Sequence of chain 1.A:
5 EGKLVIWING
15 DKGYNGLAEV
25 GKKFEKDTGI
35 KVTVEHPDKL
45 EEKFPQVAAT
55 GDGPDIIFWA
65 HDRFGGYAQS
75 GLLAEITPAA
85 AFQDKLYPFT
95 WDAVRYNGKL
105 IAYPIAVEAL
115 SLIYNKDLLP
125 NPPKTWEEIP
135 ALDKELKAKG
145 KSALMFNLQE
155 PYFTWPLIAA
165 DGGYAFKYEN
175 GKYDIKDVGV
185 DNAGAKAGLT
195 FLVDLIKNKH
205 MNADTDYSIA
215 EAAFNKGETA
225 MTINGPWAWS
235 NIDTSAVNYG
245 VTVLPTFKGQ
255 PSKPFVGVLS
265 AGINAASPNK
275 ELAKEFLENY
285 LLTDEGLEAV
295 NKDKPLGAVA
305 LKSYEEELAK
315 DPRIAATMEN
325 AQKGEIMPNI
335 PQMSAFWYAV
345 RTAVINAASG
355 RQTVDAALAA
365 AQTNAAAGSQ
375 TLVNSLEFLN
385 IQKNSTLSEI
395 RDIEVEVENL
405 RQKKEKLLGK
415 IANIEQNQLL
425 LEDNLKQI

A small-molecule ligand and the protein it binds are described below.
Small molecule (SMILES): OC[C@H]1O[C@H](O[C@H]2[C@H](O)[C@@H](O)[C@@H](O)O[C@@H]2CO)[C@H](O)[C@@H](O)[C@@H]1O

Binding-site contacts:
Ligand atom O5 contacts residue TRP341 of chain 1.A at 3.4 Å.
Ligand atom O1 contacts residue ARG67 of chain 1.A at 2.7 Å (salt-bridge).
Ligand atom C3 contacts residue LYS16 of chain 1.A at 3.7 Å.
Ligand atom O2 contacts residue ASP66 of chain 1.A at 2.4 Å (salt-bridge).
Ligand atom O3 contacts residue TRP231 of chain 1.A at 3.8 Å.
Ligand atom O4 contacts residue TYR156 of chain 1.A at 3.3 Å.
Ligand atom O1 contacts residue ARG345 of chain 1.A at 3.7 Å.
Ligand atom C4 contacts residue LYS16 of chain 1.A at 3.9 Å.
Ligand atom C3 contacts residue TRP231 of chain 1.A at 4.0 Å (hydrophobic).
Ligand atom O3 contacts residue MET331 of chain 1.A at 3.9 Å.
Ligand atom O6 contacts residue GLU154 of chain 1.A at 3.0 Å (salt-bridge).
Ligand atom C5 contacts residue TYR156 of chain 1.A at 3.3 Å (hydrophobic).
Ligand atom O2 contacts residue ARG67 of chain 1.A at 3.1 Å (salt-bridge).
Ligand atom O6 contacts residue PRO155 of chain 1.A at 3.3 Å.
Ligand atom C2 contacts residue ASP66 of chain 1.A at 3.4 Å.
Ligand atom C3 contacts residue GLU112 of chain 1.A at 3.7 Å.
Ligand atom O1 contacts residue TRP341 of chain 1.A at 3.9 Å.
Ligand atom C4 contacts residue ASP15 of chain 1.A at 3.7 Å.
Ligand atom O4 contacts residue TRP231 of chain 1.A at 3.4 Å.
Ligand atom C1 contacts residue ARG67 of chain 1.A at 3.7 Å.
Ligand atom O4 contacts residue ASP15 of chain 1.A at 2.7 Å (salt-bridge).
Ligand atom O3 contacts residue LYS16 of chain 1.A at 2.6 Å (salt-bridge).
Ligand atom C6 contacts residue TYR156 of chain 1.A at 3.0 Å (hydrophobic).
Ligand atom O3 contacts residue ALA64 of chain 1.A at 3.5 Å.
Ligand atom O6 contacts residue TYR156 of chain 1.A at 3.0 Å (h-bond).
Ligand atom O2 contacts residue TRP341 of chain 1.A at 3.8 Å.
Ligand atom C3 contacts residue TRP341 of chain 1.A at 4.0 Å (hydrophobic).
Ligand atom O2 contacts residue TRP63 of chain 1.A at 3.5 Å (h-bond).
Ligand atom C3 contacts residue ASP66 of chain 1.A at 3.3 Å.
Ligand atom O6 contacts residue PHE157 of chain 1.A at 4.0 Å.
Ligand atom C6 contacts residue PHE157 of chain 1.A at 3.7 Å (hydrophobic).
Ligand atom C6 contacts residue GLU154 of chain 1.A at 3.4 Å.
Ligand atom O2 contacts residue GLU112 of chain 1.A at 3.7 Å.
Ligand atom O4 contacts residue LYS16 of chain 1.A at 3.6 Å (salt-bridge).
Ligand atom O3 contacts residue ASP66 of chain 1.A at 2.6 Å (salt-bridge).
Ligand atom C2 contacts residue TRP63 of chain 1.A at 3.4 Å (hydrophobic).
Ligand atom O3 contacts residue GLU112 of chain 1.A at 2.9 Å (salt-bridge).
Ligand atom O3 contacts residue TRP63 of chain 1.A at 3.5 Å (h-bond).
Ligand atom C2 contacts residue ARG67 of chain 1.A at 3.8 Å.
Ligand atom O2 contacts residue ALA64 of chain 1.A at 3.4 Å.